Binding-site contacts:
Ligand atom C6 contacts residue ASP136 of chain 1.C at 3.5 Å.
Ligand atom O1 contacts residue ASP136 of chain 1.C at 4.4 Å.
Ligand atom O1 contacts residue ALA138 of chain 1.C at 4.2 Å.
Ligand atom C4 contacts residue PHE174 of chain 1.C at 4.4 Å (hydrophobic).
Ligand atom C4 contacts residue SER135 of chain 1.C at 4.2 Å.
Ligand atom O2 contacts residue PHE174 of chain 1.C at 4.0 Å.
Ligand atom C18 contacts residue ILE143 of chain 1.C at 4.0 Å (hydrophobic).
Ligand atom C20 contacts residue DXC1 of chain 1.W at 4.0 Å.
Ligand atom C13 contacts residue ALA138 of chain 1.C at 3.6 Å (hydrophobic).
Ligand atom C6 contacts residue SER169 of chain 1.C at 4.0 Å.
Ligand atom C2 contacts residue PHE174 of chain 1.C at 3.8 Å (hydrophobic).
Ligand atom C1 contacts residue THR172 of chain 1.C at 4.0 Å.
Ligand atom C20 contacts residue THR140 of chain 1.C at 3.7 Å.
Ligand atom O2 contacts residue SER169 of chain 1.C at 4.5 Å.
Ligand atom C1 contacts residue SER169 of chain 1.C at 4.2 Å.
Ligand atom O2 contacts residue THR172 of chain 1.C at 2.9 Å (h-bond).
Ligand atom C5 contacts residue SER135 of chain 1.C at 3.3 Å.
Ligand atom C14 contacts residue SER135 of chain 1.C at 3.3 Å.
Ligand atom C5 contacts residue PHE174 of chain 1.C at 4.1 Å (hydrophobic).
Ligand atom C19 contacts residue THR140 of chain 1.C at 4.1 Å.
Ligand atom C24 contacts residue THR140 of chain 1.C at 4.5 Å.
Ligand atom C3 contacts residue PHE174 of chain 1.C at 3.7 Å (hydrophobic).
Ligand atom C18 contacts residue DXC1 of chain 1.W at 3.9 Å.
Ligand atom C24 contacts residue ALA138 of chain 1.C at 4.3 Å (hydrophobic).
Ligand atom C6 contacts residue SER135 of chain 1.C at 3.9 Å.
Ligand atom C1 contacts residue PHE174 of chain 1.C at 3.5 Å (hydrophobic).
Ligand atom O1 contacts residue SER135 of chain 1.C at 4.5 Å.
Ligand atom C7 contacts residue DXC1 of chain 1.W at 3.9 Å.
Ligand atom C18 contacts residue SER135 of chain 1.C at 4.2 Å.
Ligand atom C24 contacts residue GLY139 of chain 1.C at 3.9 Å.
Ligand atom C18 contacts residue PHE174 of chain 1.C at 3.9 Å (hydrophobic).
Ligand atom C5 contacts residue ASP136 of chain 1.C at 3.7 Å.
Ligand atom C8 contacts residue DXC1 of chain 1.W at 4.0 Å.
Ligand atom C14 contacts residue ILE143 of chain 1.C at 4.1 Å (hydrophobic).
Ligand atom C14 contacts residue ALA138 of chain 1.C at 3.9 Å (hydrophobic).
Ligand atom C7 contacts residue PHE174 of chain 1.C at 3.8 Å (hydrophobic).
Ligand atom C13 contacts residue SER135 of chain 1.C at 4.1 Å.
Ligand atom C10 contacts residue SER135 of chain 1.C at 4.2 Å.

Sequence of chain 1.C:
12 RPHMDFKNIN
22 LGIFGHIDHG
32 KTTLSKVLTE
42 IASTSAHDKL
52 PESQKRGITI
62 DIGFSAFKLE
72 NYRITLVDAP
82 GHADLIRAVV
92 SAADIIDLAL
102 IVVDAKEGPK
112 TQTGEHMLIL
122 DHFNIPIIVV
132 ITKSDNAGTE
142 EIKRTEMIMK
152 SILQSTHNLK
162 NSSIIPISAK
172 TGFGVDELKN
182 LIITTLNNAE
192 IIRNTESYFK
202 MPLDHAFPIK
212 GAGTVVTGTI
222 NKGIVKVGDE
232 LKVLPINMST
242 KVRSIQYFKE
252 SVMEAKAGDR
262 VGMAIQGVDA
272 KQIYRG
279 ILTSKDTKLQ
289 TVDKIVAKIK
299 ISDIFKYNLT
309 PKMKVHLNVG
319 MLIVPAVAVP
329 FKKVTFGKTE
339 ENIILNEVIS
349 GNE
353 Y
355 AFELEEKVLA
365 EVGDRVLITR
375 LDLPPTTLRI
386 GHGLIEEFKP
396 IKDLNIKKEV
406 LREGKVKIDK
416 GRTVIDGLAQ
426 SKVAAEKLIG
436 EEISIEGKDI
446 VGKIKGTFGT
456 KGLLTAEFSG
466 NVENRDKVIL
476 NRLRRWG

A small-molecule ligand and the protein it binds are described below.
Small molecule (SMILES): C[C@H](CCC(=O)O)[C@H]1CC[C@H]2[C@@H]3CC[C@@H]4C[C@H](O)CC[C@]4(C)[C@H]3C[C@H](O)[C@]12C